Sequence of chain 1.A:
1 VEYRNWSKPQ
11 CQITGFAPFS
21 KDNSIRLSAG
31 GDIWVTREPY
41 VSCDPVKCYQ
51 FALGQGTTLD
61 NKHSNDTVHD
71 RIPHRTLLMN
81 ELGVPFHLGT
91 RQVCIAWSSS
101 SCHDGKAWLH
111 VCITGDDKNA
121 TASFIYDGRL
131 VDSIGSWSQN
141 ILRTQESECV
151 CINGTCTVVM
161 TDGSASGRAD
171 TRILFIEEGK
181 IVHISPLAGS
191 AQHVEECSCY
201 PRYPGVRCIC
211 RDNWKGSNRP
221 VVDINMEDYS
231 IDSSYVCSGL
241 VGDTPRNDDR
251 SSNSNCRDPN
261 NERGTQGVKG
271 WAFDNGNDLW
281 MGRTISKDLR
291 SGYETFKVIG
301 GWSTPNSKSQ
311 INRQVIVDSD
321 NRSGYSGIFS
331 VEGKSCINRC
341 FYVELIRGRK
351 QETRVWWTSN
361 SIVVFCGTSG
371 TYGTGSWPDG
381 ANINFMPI

Sequence of chain 1.B:
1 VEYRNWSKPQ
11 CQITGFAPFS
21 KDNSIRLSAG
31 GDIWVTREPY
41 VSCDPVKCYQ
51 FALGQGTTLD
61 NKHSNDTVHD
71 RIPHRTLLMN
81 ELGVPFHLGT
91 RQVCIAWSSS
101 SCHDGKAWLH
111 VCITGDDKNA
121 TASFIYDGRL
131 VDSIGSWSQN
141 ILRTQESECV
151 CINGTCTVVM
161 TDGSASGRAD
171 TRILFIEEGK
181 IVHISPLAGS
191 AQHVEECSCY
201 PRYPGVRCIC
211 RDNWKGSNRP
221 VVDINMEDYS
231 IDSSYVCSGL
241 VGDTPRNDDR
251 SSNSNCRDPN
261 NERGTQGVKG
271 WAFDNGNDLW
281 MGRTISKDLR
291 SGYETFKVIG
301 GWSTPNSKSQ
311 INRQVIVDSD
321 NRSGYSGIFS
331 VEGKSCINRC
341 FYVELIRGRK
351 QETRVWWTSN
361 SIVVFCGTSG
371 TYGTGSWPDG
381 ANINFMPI

Binding-site contacts:
Ligand atom O3 contacts residue PHE296 of chain 1.B at 2.6 Å.
Ligand atom C1 contacts residue ASN119 of chain 1.A at 1.5 Å.
Ligand atom O5 contacts residue ASN312 of chain 1.B at 2.2 Å.
Ligand atom C3 contacts residue PHE296 of chain 1.B at 2.4 Å (hydrophobic).
Ligand atom O5 contacts residue ASN119 of chain 1.A at 2.3 Å (h-bond).
Ligand atom O3 contacts residue ILE311 of chain 1.B at 2.4 Å (h-bond).
Ligand atom C3 contacts residue ARG313 of chain 1.B at 2.6 Å.
Ligand atom O5 contacts residue GLN310 of chain 1.B at 2.7 Å (h-bond).
Ligand atom O6 contacts residue TRP280 of chain 1.B at 2.5 Å.
Ligand atom C2 contacts residue ARG313 of chain 1.B at 1.8 Å.
Ligand atom C6 contacts residue ASN312 of chain 1.B at 2.4 Å.
Ligand atom O4 contacts residue TYR372 of chain 1.B at 2.7 Å (h-bond).
Ligand atom C1 contacts residue ASN312 of chain 1.B at 0.9 Å.
Ligand atom C5 contacts residue GLN310 of chain 1.B at 2.2 Å.
Ligand atom C5 contacts residue ASN312 of chain 1.B at 2.6 Å.
Ligand atom O5 contacts residue ARG313 of chain 1.B at 1.6 Å.
Ligand atom O2 contacts residue ARG313 of chain 1.B at 0.8 Å (salt-bridge).
Ligand atom O2 contacts residue ASN312 of chain 1.B at 0.8 Å.
Ligand atom C3 contacts residue ASN312 of chain 1.B at 1.8 Å.
Ligand atom O6 contacts residue GLN310 of chain 1.B at 1.0 Å.
Ligand atom C6 contacts residue GLN310 of chain 1.B at 1.3 Å.
Ligand atom C4 contacts residue TYR372 of chain 1.B at 2.2 Å (hydrophobic).
Ligand atom O2 contacts residue ILE311 of chain 1.B at 2.1 Å.
Ligand atom O5 contacts residue GLN314 of chain 1.B at 2.5 Å (h-bond).
Ligand atom C6 contacts residue GLN314 of chain 1.B at 2.6 Å.
Ligand atom O7 contacts residue GLY373 of chain 1.B at 2.4 Å (h-bond).
Ligand atom O2 contacts residue ASN312 of chain 1.B at 2.1 Å.
Ligand atom C2 contacts residue ARG313 of chain 1.B at 1.7 Å.
Ligand atom C8 contacts residue TYR372 of chain 1.B at 1.7 Å (hydrophobic).
Ligand atom C2 contacts residue ASN119 of chain 1.A at 2.6 Å.
Ligand atom O4 contacts residue GLN310 of chain 1.B at 2.0 Å (h-bond).
Ligand atom C5 contacts residue GLN314 of chain 1.B at 2.6 Å.
Ligand atom C4 contacts residue GLN310 of chain 1.B at 1.7 Å.
Ligand atom O6 contacts residue ILE311 of chain 1.B at 2.4 Å (h-bond).
Ligand atom O2 contacts residue ARG313 of chain 1.B at 2.4 Å (salt-bridge).
Ligand atom C7 contacts residue GLY373 of chain 1.B at 2.4 Å.
Ligand atom O3 contacts residue ASN312 of chain 1.B at 0.9 Å.
Ligand atom C1 contacts residue ARG313 of chain 1.B at 0.7 Å.
Ligand atom C2 contacts residue ASN312 of chain 1.B at 1.2 Å.
Ligand atom O6 contacts residue ASN312 of chain 1.B at 2.0 Å (h-bond).

A protein and the small-molecule ligand that binds it are described below.
Small molecule (SMILES): CC(=O)N[C@H]1[C@H](O[C@H]2[C@H](O)[C@@H](NC(C)=O)CO[C@@H]2CO[C@H]2O[C@H](CO)[C@@H](O)[C@H](O)[C@@H]2O)O[C@H](CO)[C@@H](O[C@@H]2O[C@H](CO)[C@@H](O)[C@H](O[C@H]3O[C@H](CO)[C@@H](O)[C@H](O)[C@@H]3O[C@H]3O[C@H](CO)[C@@H](O)[C@H](O)[C@@H]3O)[C@@H]2O)[C@@H]1O